Sequence of chain 1.D:
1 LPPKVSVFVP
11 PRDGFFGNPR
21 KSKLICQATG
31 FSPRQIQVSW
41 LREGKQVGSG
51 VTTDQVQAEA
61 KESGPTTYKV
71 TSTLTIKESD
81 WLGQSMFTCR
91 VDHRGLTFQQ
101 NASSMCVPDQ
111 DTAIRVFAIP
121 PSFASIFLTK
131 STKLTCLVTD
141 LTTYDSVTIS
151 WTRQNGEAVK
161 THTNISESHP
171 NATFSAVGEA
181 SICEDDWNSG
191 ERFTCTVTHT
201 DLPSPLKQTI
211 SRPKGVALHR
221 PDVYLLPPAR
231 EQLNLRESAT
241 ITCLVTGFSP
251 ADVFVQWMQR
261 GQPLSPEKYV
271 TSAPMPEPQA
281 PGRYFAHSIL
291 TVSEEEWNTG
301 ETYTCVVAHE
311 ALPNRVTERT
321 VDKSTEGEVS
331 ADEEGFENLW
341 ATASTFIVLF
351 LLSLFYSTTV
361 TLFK

Binding-site contacts:
Ligand atom N2 contacts residue GLN99 of chain 1.D at 4.4 Å.
Ligand atom N2 contacts residue ASN101 of chain 1.D at 2.9 Å (h-bond).
Ligand atom O6 contacts residue MET86 of chain 1.D at 4.3 Å.
Ligand atom C8 contacts residue GLN100 of chain 1.D at 4.5 Å.
Ligand atom C8 contacts residue GLN99 of chain 1.D at 3.2 Å.
Ligand atom C2 contacts residue ASN101 of chain 1.D at 2.5 Å.
Ligand atom C5 contacts residue ASN101 of chain 1.D at 3.7 Å.
Ligand atom C7 contacts residue GLN99 of chain 1.D at 4.4 Å.
Ligand atom C1 contacts residue ASN101 of chain 1.D at 1.4 Å.
Ligand atom O5 contacts residue ASN101 of chain 1.D at 2.4 Å (h-bond).
Ligand atom C3 contacts residue ASN101 of chain 1.D at 3.8 Å.
Ligand atom C4 contacts residue ASN101 of chain 1.D at 4.2 Å.
Ligand atom C7 contacts residue ASN101 of chain 1.D at 4.0 Å.

A small-molecule ligand and the protein it binds are described below.
Small molecule (SMILES): CC(=O)N[C@@H]1[C@@H](O)[C@H](O)[C@@H](CO)O[C@H]1O